This small molecule binds to this protein.
Small molecule (SMILES): CC(=O)N[C@@H]1[C@@H](O)[C@H](O)[C@@H](CO)O[C@H]1O

Sequence of chain 2.G:
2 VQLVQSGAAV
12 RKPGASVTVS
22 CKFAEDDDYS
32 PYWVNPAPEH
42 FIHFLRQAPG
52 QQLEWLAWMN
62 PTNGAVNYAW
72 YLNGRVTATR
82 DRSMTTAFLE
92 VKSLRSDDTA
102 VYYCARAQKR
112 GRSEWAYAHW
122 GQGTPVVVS

Sequence of chain 1.D:
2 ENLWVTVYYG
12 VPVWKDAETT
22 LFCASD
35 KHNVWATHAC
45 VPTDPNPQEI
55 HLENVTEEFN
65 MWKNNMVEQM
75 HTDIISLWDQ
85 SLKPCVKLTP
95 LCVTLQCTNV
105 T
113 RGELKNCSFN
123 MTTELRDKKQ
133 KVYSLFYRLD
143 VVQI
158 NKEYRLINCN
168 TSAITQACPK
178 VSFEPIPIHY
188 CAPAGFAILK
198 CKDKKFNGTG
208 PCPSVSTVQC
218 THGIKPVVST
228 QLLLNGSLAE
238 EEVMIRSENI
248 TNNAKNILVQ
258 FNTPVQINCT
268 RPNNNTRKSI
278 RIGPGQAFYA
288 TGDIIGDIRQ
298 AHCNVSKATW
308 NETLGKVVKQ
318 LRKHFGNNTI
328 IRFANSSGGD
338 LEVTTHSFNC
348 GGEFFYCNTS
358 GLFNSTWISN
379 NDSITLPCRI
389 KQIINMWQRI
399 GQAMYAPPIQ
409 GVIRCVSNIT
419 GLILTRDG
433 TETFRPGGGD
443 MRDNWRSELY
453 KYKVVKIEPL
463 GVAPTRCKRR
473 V

Binding-site contacts:
Ligand atom C7 contacts residue THR168 of chain 2.D at 4.3 Å.
Ligand atom N2 contacts residue ARG83 of chain 2.G at 3.6 Å.
Ligand atom O3 contacts residue ARG83 of chain 2.G at 3.5 Å.
Ligand atom C1 contacts residue ASN167 of chain 2.D at 1.4 Å.
Ligand atom C3 contacts residue ARG83 of chain 2.G at 3.6 Å.
Ligand atom C6 contacts residue ARG162 of chain 2.D at 4.5 Å.
Ligand atom O4 contacts residue ARG83 of chain 2.G at 4.4 Å.
Ligand atom C2 contacts residue ARG83 of chain 2.G at 4.2 Å.
Ligand atom C2 contacts residue ASN167 of chain 2.D at 2.5 Å.
Ligand atom O6 contacts residue VAL144 of chain 2.D at 3.8 Å.
Ligand atom C8 contacts residue ASN167 of chain 2.D at 4.2 Å.
Ligand atom O5 contacts residue ARG162 of chain 2.D at 3.7 Å.
Ligand atom C1 contacts residue ARG83 of chain 2.G at 4.5 Å.
Ligand atom O5 contacts residue ASN167 of chain 2.D at 2.3 Å (h-bond).
Ligand atom C7 contacts residue ASN167 of chain 2.D at 3.4 Å.
Ligand atom O7 contacts residue ASN167 of chain 2.D at 3.1 Å (h-bond).
Ligand atom N2 contacts residue ASN167 of chain 2.D at 3.1 Å (h-bond).
Ligand atom C8 contacts residue ARG278 of chain 1.D at 3.8 Å.
Ligand atom N2 contacts residue THR168 of chain 2.D at 4.3 Å.
Ligand atom C8 contacts residue THR168 of chain 2.D at 4.1 Å.
Ligand atom O7 contacts residue ARG278 of chain 1.D at 3.0 Å (salt-bridge).
Ligand atom C1 contacts residue ARG162 of chain 2.D at 4.2 Å.
Ligand atom C5 contacts residue ASN167 of chain 2.D at 3.6 Å.
Ligand atom C4 contacts residue ASN167 of chain 2.D at 4.2 Å.
Ligand atom C7 contacts residue ARG278 of chain 1.D at 3.8 Å.
Ligand atom C3 contacts residue ASN167 of chain 2.D at 3.8 Å.

Sequence of chain 2.D:
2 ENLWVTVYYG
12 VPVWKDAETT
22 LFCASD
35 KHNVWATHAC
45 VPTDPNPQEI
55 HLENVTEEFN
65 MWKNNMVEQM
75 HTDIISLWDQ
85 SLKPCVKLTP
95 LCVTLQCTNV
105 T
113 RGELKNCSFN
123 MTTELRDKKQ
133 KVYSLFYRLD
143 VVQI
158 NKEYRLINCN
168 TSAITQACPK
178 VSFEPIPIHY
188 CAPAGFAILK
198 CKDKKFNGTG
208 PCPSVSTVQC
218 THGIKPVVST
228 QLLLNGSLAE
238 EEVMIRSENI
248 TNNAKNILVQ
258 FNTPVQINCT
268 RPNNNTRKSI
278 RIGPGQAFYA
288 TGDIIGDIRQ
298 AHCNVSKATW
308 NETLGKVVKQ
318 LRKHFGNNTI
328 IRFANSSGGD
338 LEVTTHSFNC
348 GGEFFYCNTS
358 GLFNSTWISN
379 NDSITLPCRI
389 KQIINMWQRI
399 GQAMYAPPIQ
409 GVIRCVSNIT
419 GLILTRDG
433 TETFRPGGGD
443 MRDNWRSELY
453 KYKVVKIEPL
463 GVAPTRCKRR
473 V